Binding-site contacts:
Ligand atom C contacts residue SER48 of chain 1.B at 4.0 Å.
Ligand atom OXT contacts residue SER48 of chain 1.B at 2.9 Å (h-bond).
Ligand atom CB contacts residue PRO12 of chain 1.B at 4.3 Å (hydrophobic).
Ligand atom OXT contacts residue GLY47 of chain 1.B at 3.7 Å.
Ligand atom CA contacts residue PRO12 of chain 1.B at 4.0 Å (hydrophobic).
Ligand atom CA contacts residue VAL213 of chain 1.B at 4.0 Å (hydrophobic).
Ligand atom O contacts residue PRO12 of chain 1.B at 3.5 Å.
Ligand atom C contacts residue SER49 of chain 1.B at 3.5 Å.
Ligand atom O contacts residue SER48 of chain 1.B at 4.3 Å.
Ligand atom OXT contacts residue SER49 of chain 1.B at 2.9 Å (h-bond).
Ligand atom CB contacts residue VAL213 of chain 1.B at 3.3 Å (hydrophobic).
Ligand atom OXT contacts residue PHE44 of chain 1.B at 4.4 Å.
Ligand atom CB contacts residue GLY196 of chain 1.B at 4.1 Å.
Ligand atom C contacts residue PRO12 of chain 1.B at 3.5 Å (hydrophobic).
Ligand atom O contacts residue GOL1 of chain 1.O at 3.5 Å (h-bond).
Ligand atom C contacts residue PHE138 of chain 1.B at 4.4 Å (hydrophobic).
Ligand atom O contacts residue SER49 of chain 1.B at 2.5 Å (h-bond).
Ligand atom OXT contacts residue PHE138 of chain 1.B at 4.4 Å.
Ligand atom CA contacts residue PHE138 of chain 1.B at 3.8 Å (hydrophobic).
Ligand atom CB contacts residue SER168 of chain 1.B at 3.5 Å.
Ligand atom CA contacts residue SER168 of chain 1.B at 4.2 Å.
Ligand atom CA contacts residue PHE44 of chain 1.B at 4.3 Å (hydrophobic).
Ligand atom OXT contacts residue PRO12 of chain 1.B at 3.5 Å.

Sequence of chain 1.B:
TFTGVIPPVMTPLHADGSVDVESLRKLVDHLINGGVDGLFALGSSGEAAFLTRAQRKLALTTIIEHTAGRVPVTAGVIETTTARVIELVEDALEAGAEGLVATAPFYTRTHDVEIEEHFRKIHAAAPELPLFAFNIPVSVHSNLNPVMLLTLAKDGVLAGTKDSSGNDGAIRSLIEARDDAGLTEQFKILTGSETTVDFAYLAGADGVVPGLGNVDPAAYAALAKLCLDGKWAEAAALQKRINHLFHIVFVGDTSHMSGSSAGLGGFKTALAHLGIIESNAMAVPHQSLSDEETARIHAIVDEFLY

A protein and the small-molecule ligand that binds it are described below.
Small molecule (SMILES): CC(=O)C(=O)O